Binding-site contacts:
Ligand atom C4 contacts residue ALA24 of chain 43.D at 3.9 Å (hydrophobic).
Ligand atom N3 contacts residue LEU239 of chain 43.B at 3.8 Å.
Ligand atom O24 contacts residue TYR110 of chain 43.B at 3.3 Å.
Ligand atom C3 contacts residue PRO179 of chain 43.B at 3.6 Å (hydrophobic).
Ligand atom O23 contacts residue PHE236 of chain 43.B at 3.3 Å.
Ligand atom C1 contacts residue ILE181 of chain 43.B at 3.5 Å (hydrophobic).
Ligand atom C21 contacts residue TYR203 of chain 43.B at 3.7 Å (hydrophobic).
Ligand atom C10 contacts residue ILE108 of chain 43.B at 3.5 Å (hydrophobic).
Ligand atom N4 contacts residue ILE192 of chain 43.B at 3.6 Å.
Ligand atom C3 contacts residue TYR157 of chain 43.B at 3.4 Å (hydrophobic).
Ligand atom C19 contacts residue TYR110 of chain 43.B at 3.8 Å (hydrophobic).
Ligand atom C9 contacts residue VAL194 of chain 43.B at 3.8 Å (hydrophobic).
Ligand atom C12 contacts residue PHE236 of chain 43.B at 3.7 Å (hydrophobic).
Ligand atom C7 contacts residue VAL194 of chain 43.B at 3.6 Å (hydrophobic).
Ligand atom C8 contacts residue TYR157 of chain 43.B at 3.4 Å (hydrophobic).
Ligand atom N4 contacts residue LEU239 of chain 43.B at 3.6 Å.
Ligand atom C20 contacts residue PHE236 of chain 43.B at 3.4 Å (hydrophobic).
Ligand atom C7 contacts residue TYR157 of chain 43.B at 3.5 Å (hydrophobic).
Ligand atom C22 contacts residue TYR110 of chain 43.B at 3.3 Å (hydrophobic).
Ligand atom C7 contacts residue ILE25 of chain 43.D at 3.8 Å (hydrophobic).
Ligand atom C17 contacts residue MET130 of chain 43.B at 3.7 Å (hydrophobic).
Ligand atom C4 contacts residue TYR157 of chain 43.B at 3.5 Å (hydrophobic).
Ligand atom C22 contacts residue PHE236 of chain 43.B at 3.3 Å (hydrophobic).
Ligand atom C13 contacts residue ILE108 of chain 43.B at 3.6 Å (hydrophobic).
Ligand atom N6 contacts residue VAL194 of chain 43.B at 3.6 Å.
Ligand atom C3 contacts residue ALA24 of chain 43.D at 3.6 Å (hydrophobic).
Ligand atom C10 contacts residue PHE132 of chain 43.B at 3.7 Å (hydrophobic).
Ligand atom C18 contacts residue TYR110 of chain 43.B at 3.8 Å (hydrophobic).
Ligand atom O23 contacts residue TYR110 of chain 43.B at 3.5 Å.
Ligand atom O15 contacts residue MET130 of chain 43.B at 3.8 Å.
Ligand atom C11 contacts residue PHE132 of chain 43.B at 3.5 Å (hydrophobic).
Ligand atom O24 contacts residue PHE236 of chain 43.B at 3.9 Å.
Ligand atom C25 contacts residue THR109 of chain 43.B at 3.2 Å.
Ligand atom C1 contacts residue ILE155 of chain 43.B at 3.8 Å (hydrophobic).
Ligand atom N3 contacts residue ILE192 of chain 43.B at 3.7 Å.
Ligand atom C16 contacts residue MET130 of chain 43.B at 3.8 Å (hydrophobic).
Ligand atom C8 contacts residue VAL194 of chain 43.B at 3.8 Å (hydrophobic).
Ligand atom C19 contacts residue PHE236 of chain 43.B at 3.6 Å (hydrophobic).
Ligand atom C13 contacts residue PHE236 of chain 43.B at 3.8 Å (hydrophobic).
Ligand atom O24 contacts residue THR109 of chain 43.B at 3.6 Å.

The small molecule below binds the protein below.
Small molecule (SMILES): CCOC(=O)c1ccc(OCCCC2CCN(c3ccc(C)nn3)CC2)cc1

Sequence of chain 44.D:
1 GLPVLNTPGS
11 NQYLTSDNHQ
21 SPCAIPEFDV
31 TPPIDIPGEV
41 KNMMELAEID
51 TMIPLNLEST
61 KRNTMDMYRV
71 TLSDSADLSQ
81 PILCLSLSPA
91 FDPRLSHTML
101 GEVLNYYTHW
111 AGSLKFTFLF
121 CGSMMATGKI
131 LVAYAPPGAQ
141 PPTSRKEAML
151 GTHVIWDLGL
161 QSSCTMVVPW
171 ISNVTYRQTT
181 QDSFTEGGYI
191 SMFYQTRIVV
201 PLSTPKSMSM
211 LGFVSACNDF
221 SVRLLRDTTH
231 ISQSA

Sequence of chain 43.D:
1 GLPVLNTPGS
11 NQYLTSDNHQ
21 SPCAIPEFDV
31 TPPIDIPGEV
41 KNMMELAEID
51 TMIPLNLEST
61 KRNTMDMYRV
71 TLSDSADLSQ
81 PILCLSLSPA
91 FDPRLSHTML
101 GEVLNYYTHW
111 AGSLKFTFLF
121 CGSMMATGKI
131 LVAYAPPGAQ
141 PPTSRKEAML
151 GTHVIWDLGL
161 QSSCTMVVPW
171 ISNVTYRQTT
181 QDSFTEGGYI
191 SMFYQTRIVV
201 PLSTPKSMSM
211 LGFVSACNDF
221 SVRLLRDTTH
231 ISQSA

Sequence of chain 43.B:
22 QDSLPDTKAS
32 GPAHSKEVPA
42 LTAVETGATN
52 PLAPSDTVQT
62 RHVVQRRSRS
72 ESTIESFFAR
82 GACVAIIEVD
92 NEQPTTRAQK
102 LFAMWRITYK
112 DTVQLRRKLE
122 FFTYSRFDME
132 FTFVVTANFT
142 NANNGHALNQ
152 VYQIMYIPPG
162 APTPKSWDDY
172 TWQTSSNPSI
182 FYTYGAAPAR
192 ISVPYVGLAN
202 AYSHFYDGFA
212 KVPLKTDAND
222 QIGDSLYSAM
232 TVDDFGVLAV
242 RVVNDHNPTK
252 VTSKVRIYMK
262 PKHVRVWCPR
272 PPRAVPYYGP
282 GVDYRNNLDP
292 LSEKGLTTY